This protein binds this small molecule.
Small molecule (SMILES): C[C@@H](O)[C@@H](C=O)NC(=O)[C@H](CO)NC(=O)[C@H](CO)NC(=O)[C@H](CO)NC(=O)CN

Binding-site contacts:
Ligand atom O contacts residue SER5 of chain 1.E at 3.7 Å.
Ligand atom OG contacts residue VAL4 of chain 1.E at 3.9 Å.
Ligand atom CG2 contacts residue GLN3 of chain 1.E at 3.8 Å.
Ligand atom C contacts residue SER5 of chain 1.E at 4.2 Å.
Ligand atom CB contacts residue GLN3 of chain 1.E at 3.4 Å.
Ligand atom N contacts residue GLN3 of chain 1.E at 4.0 Å.
Ligand atom C contacts residue GLY1 of chain 1.E at 3.8 Å.
Ligand atom C contacts residue ALA2 of chain 1.E at 3.5 Å (hydrophobic).
Ligand atom N contacts residue VAL4 of chain 1.E at 4.1 Å.
Ligand atom CA contacts residue GLN3 of chain 1.E at 4.1 Å.
Ligand atom CA contacts residue GLY1 of chain 1.E at 3.9 Å.
Ligand atom OG1 contacts residue SER5 of chain 1.E at 2.7 Å (h-bond).
Ligand atom CA contacts residue MYR1 of chain 1.G at 4.3 Å.
Ligand atom CB contacts residue GLN3 of chain 1.E at 4.0 Å.
Ligand atom O contacts residue ALA2 of chain 1.E at 3.8 Å.
Ligand atom N contacts residue ALA2 of chain 1.E at 2.8 Å (h-bond).
Ligand atom N contacts residue GLY1 of chain 1.E at 3.8 Å.
Ligand atom O contacts residue VAL4 of chain 1.E at 2.7 Å (h-bond).
Ligand atom OG contacts residue ALA2 of chain 1.E at 4.1 Å.
Ligand atom CA contacts residue VAL4 of chain 1.E at 3.8 Å (hydrophobic).
Ligand atom OG1 contacts residue GLN43 of chain 1.E at 3.9 Å.
Ligand atom O contacts residue SER6 of chain 1.E at 3.7 Å.
Ligand atom OG1 contacts residue VAL4 of chain 1.E at 3.5 Å (h-bond).
Ligand atom CA contacts residue VAL4 of chain 1.E at 3.2 Å (hydrophobic).
Ligand atom C contacts residue VAL4 of chain 1.E at 3.4 Å (hydrophobic).
Ligand atom CB contacts residue ALA2 of chain 1.E at 4.1 Å (hydrophobic).
Ligand atom O contacts residue GLY1 of chain 1.E at 3.3 Å (h-bond).
Ligand atom N contacts residue VAL4 of chain 1.E at 2.8 Å (h-bond).
Ligand atom CB contacts residue SER5 of chain 1.E at 4.0 Å.
Ligand atom O contacts residue GLN3 of chain 1.E at 3.4 Å (h-bond).
Ligand atom N contacts residue GLN3 of chain 1.E at 4.0 Å.
Ligand atom O contacts residue ALA2 of chain 1.E at 3.3 Å (h-bond).
Ligand atom O contacts residue MYR1 of chain 1.G at 3.7 Å.
Ligand atom C contacts residue VAL4 of chain 1.E at 4.1 Å (hydrophobic).
Ligand atom C contacts residue GLN3 of chain 1.E at 3.5 Å.
Ligand atom CB contacts residue VAL4 of chain 1.E at 4.1 Å (hydrophobic).
Ligand atom OG1 contacts residue GLN3 of chain 1.E at 3.0 Å (h-bond).
Ligand atom CA contacts residue ALA2 of chain 1.E at 3.3 Å (hydrophobic).
Ligand atom C contacts residue ALA2 of chain 1.E at 4.2 Å (hydrophobic).
Ligand atom CB contacts residue GLN43 of chain 1.E at 4.3 Å.

Sequence of chain 1.E:
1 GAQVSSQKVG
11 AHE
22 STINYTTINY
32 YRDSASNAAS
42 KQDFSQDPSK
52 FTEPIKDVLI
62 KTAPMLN